Binding-site contacts:
Ligand atom O3B contacts residue ALA165 of chain 2.D at 3.4 Å.
Ligand atom C3D contacts residue PHE339 of chain 2.D at 3.4 Å (hydrophobic).
Ligand atom C6' contacts residue NAD1 of chain 2.U at 3.1 Å.
Ligand atom O'Q contacts residue NAD1 of chain 2.U at 2.9 Å.
Ligand atom C4D contacts residue GLY274 of chain 2.D at 3.3 Å.
Ligand atom O'P contacts residue ASN225 of chain 2.D at 2.9 Å (h-bond).
Ligand atom O3D contacts residue PHE339 of chain 2.D at 2.6 Å (h-bond).
Ligand atom O3' contacts residue ARG261 of chain 2.C at 3.0 Å (salt-bridge).
Ligand atom O2' contacts residue ARG261 of chain 2.C at 3.0 Å (salt-bridge).
Ligand atom C3' contacts residue PHE163 of chain 2.D at 3.5 Å (hydrophobic).
Ligand atom N3 contacts residue LYS268 of chain 2.D at 2.7 Å (salt-bridge).
Ligand atom O4' contacts residue PHE163 of chain 2.D at 3.1 Å.
Ligand atom O2D contacts residue PHE339 of chain 2.D at 3.4 Å (h-bond).
Ligand atom O2B contacts residue GLU166 of chain 2.D at 2.9 Å (salt-bridge).
Ligand atom O2 contacts residue SER270 of chain 2.D at 2.7 Å (h-bond).
Ligand atom O4' contacts residue LYS221 of chain 2.D at 2.8 Å (salt-bridge).
Ligand atom O4D contacts residue ILE232 of chain 2.D at 3.5 Å.
Ligand atom C4 contacts residue LYS268 of chain 2.D at 3.5 Å.
Ligand atom O3' contacts residue PHE163 of chain 2.D at 2.8 Å (h-bond).
Ligand atom O3A contacts residue LYS340 of chain 2.D at 3.3 Å (salt-bridge).
Ligand atom O'Q contacts residue CYS277 of chain 2.D at 3.1 Å (h-bond).
Ligand atom O2B contacts residue PHE339 of chain 2.D at 3.4 Å.
Ligand atom O1A contacts residue LYS340 of chain 2.D at 2.7 Å (salt-bridge).
Ligand atom C4' contacts residue LEU164 of chain 2.D at 3.4 Å (hydrophobic).
Ligand atom O4' contacts residue LEU164 of chain 2.D at 2.8 Å (h-bond).
Ligand atom O2A contacts residue PHE278 of chain 2.D at 3.5 Å.
Ligand atom O4 contacts residue LYS268 of chain 2.D at 3.0 Å (salt-bridge).
Ligand atom O4 contacts residue PHE266 of chain 2.D at 3.3 Å.
Ligand atom C4' contacts residue LYS221 of chain 2.D at 3.2 Å.
Ligand atom O4' contacts residue NAD1 of chain 2.U at 3.3 Å.
Ligand atom O2A contacts residue PHE266 of chain 2.D at 3.1 Å.
Ligand atom O2 contacts residue ARG443 of chain 2.D at 3.5 Å (salt-bridge).
Ligand atom O'P contacts residue LYS221 of chain 2.D at 2.7 Å (salt-bridge).
Ligand atom O2D contacts residue ARG443 of chain 2.D at 2.9 Å (salt-bridge).
Ligand atom O'P contacts residue NAD1 of chain 2.U at 3.3 Å.
Ligand atom C3' contacts residue LEU164 of chain 2.D at 3.4 Å (hydrophobic).
Ligand atom O3D contacts residue GLY274 of chain 2.D at 2.9 Å (h-bond).
Ligand atom O1B contacts residue PHE339 of chain 2.D at 3.5 Å.
Ligand atom O4D contacts residue PHE273 of chain 2.D at 3.3 Å.
Ligand atom O4' contacts residue GLU162 of chain 2.D at 3.3 Å (salt-bridge).

Sequence of chain 2.D:
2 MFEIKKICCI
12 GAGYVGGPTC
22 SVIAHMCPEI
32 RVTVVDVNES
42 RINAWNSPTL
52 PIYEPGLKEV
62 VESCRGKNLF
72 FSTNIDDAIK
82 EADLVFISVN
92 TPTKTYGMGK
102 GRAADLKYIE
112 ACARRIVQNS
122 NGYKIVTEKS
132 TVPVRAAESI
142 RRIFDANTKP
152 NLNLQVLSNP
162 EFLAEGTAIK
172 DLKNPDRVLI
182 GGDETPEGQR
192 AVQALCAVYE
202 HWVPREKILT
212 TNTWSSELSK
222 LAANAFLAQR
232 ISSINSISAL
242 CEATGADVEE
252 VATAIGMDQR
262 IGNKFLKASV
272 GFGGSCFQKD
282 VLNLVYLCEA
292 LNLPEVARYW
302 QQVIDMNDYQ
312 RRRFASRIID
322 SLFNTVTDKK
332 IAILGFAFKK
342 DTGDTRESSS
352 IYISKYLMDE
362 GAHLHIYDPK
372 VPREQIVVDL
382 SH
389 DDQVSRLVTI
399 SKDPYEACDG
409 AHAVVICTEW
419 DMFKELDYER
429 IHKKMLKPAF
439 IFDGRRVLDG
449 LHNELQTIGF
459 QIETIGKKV

This small molecule binds to this protein.
Small molecule (SMILES): O=C(O)[C@H]1O[C@H](O[P](=O)(O)O[P](=O)(O)OC[C@H]2O[C@@H](n3ccc(=O)[nH]c3=O)[C@H](O)[C@@H]2O)[C@H](O)[C@@H](O)[C@@H]1O

Sequence of chain 2.C:
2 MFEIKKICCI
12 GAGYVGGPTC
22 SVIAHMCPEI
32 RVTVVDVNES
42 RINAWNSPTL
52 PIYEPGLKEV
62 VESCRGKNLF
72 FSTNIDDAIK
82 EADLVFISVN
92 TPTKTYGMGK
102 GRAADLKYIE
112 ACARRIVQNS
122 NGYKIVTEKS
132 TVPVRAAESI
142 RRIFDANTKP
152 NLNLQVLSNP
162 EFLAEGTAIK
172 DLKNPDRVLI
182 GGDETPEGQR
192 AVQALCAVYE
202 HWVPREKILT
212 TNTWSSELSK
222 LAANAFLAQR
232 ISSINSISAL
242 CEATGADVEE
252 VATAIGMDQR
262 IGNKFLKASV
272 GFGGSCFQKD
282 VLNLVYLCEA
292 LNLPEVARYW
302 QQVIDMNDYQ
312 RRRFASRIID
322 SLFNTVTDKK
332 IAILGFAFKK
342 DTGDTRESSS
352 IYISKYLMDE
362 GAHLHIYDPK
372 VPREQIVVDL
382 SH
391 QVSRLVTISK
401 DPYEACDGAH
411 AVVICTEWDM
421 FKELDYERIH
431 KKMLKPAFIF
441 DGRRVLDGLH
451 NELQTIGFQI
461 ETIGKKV